Binding-site contacts:
Ligand atom CBB contacts residue LEU140 of chain 1.B at 3.5 Å (hydrophobic).
Ligand atom OAE contacts residue ARG98 of chain 1.B at 2.6 Å (salt-bridge).
Ligand atom CAP contacts residue GLY94 of chain 1.B at 3.5 Å.
Ligand atom CBA contacts residue ARG98 of chain 1.B at 3.6 Å.
Ligand atom CAZ contacts residue LEU140 of chain 1.B at 3.7 Å (hydrophobic).
Ligand atom CAA contacts residue SER99 of chain 1.B at 3.6 Å.
Ligand atom OAU contacts residue CYS95 of chain 1.B at 3.1 Å (h-bond).
Ligand atom OAF contacts residue LEU150 of chain 1.B at 3.7 Å.
Ligand atom CAM contacts residue MET139 of chain 1.B at 3.8 Å (hydrophobic).
Ligand atom CAL contacts residue MET139 of chain 1.B at 3.8 Å (hydrophobic).
Ligand atom CAX contacts residue ARG98 of chain 1.B at 3.2 Å.
Ligand atom CAK contacts residue ALA102 of chain 1.B at 3.6 Å (hydrophobic).
Ligand atom CAJ contacts residue PHE36 of chain 1.B at 3.5 Å (hydrophobic).
Ligand atom CAO contacts residue LEU140 of chain 1.B at 3.8 Å (hydrophobic).
Ligand atom CAA contacts residue ILE136 of chain 1.B at 3.8 Å (hydrophobic).
Ligand atom OAU contacts residue LEU140 of chain 1.B at 3.8 Å.
Ligand atom CAC contacts residue ARG98 of chain 1.B at 3.5 Å.
Ligand atom CAP contacts residue CYS95 of chain 1.B at 3.6 Å (hydrophobic).
Ligand atom OAF contacts residue LEU143 of chain 1.B at 3.4 Å.
Ligand atom CAN contacts residue ARG98 of chain 1.B at 3.2 Å.
Ligand atom OAG contacts residue ILE151 of chain 1.B at 3.7 Å.
Ligand atom CAV contacts residue ARG98 of chain 1.B at 3.6 Å.
Ligand atom CAT contacts residue ARG98 of chain 1.B at 3.8 Å.
Ligand atom CAB contacts residue ARG98 of chain 1.B at 3.7 Å.
Ligand atom CAC contacts residue GLY94 of chain 1.B at 3.7 Å.
Ligand atom OAE contacts residue LEU143 of chain 1.B at 3.4 Å.
Ligand atom CAK contacts residue MET139 of chain 1.B at 3.5 Å (hydrophobic).
Ligand atom CAL contacts residue GLU105 of chain 1.B at 3.8 Å.
Ligand atom CAL contacts residue ARG98 of chain 1.B at 3.4 Å.
Ligand atom CBD contacts residue ARG98 of chain 1.B at 3.4 Å.
Ligand atom CAA contacts residue CYS95 of chain 1.B at 3.4 Å (hydrophobic).
Ligand atom OAF contacts residue ARG98 of chain 1.B at 3.8 Å.
Ligand atom CAM contacts residue ALA102 of chain 1.B at 3.5 Å (hydrophobic).
Ligand atom CAM contacts residue ILE136 of chain 1.B at 3.8 Å (hydrophobic).
Ligand atom CAX contacts residue LEU143 of chain 1.B at 3.3 Å (hydrophobic).
Ligand atom OAG contacts residue LEU150 of chain 1.B at 3.3 Å (h-bond).
Ligand atom CAJ contacts residue MET139 of chain 1.B at 3.3 Å (hydrophobic).
Ligand atom CAB contacts residue SER152 of chain 1.B at 2.9 Å.
Ligand atom CAJ contacts residue GLU105 of chain 1.B at 3.9 Å.
Ligand atom CBC contacts residue LEU140 of chain 1.B at 3.5 Å (hydrophobic).

This small molecule binds to this protein.
Small molecule (SMILES): COc1cc(CCc2ccccc2)c(C(=O)O)c(O)c1C/C=C(\C)CCC=C(C)C

Sequence of chain 1.B:
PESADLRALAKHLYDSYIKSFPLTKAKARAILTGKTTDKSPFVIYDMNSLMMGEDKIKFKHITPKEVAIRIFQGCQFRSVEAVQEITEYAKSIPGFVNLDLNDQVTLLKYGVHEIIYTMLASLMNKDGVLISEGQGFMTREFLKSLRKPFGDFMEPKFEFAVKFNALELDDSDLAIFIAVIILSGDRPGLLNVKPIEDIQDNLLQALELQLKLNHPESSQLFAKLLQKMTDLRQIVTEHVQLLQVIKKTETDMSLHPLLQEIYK